Sequence of chain 1.L:
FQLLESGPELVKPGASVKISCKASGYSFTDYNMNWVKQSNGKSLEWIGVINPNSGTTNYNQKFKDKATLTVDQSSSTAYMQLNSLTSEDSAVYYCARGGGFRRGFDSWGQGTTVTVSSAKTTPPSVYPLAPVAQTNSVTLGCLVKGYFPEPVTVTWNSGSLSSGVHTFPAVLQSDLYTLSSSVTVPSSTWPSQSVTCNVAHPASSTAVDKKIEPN

This protein binds this small molecule.
Small molecule (SMILES): COc1cc(S(=O)(=O)O)c2ccc3c(S(=O)(=O)O)cc(S(=O)(=O)O)c4ccc1c2c43

Binding-site contacts:
Ligand atom OAJ contacts residue TYR31 of chain 1.G at 2.6 Å (h-bond).
Ligand atom SBD contacts residue HIS33 of chain 1.G at 3.7 Å.
Ligand atom OBF contacts residue TRP90 of chain 1.G at 3.5 Å.
Ligand atom OAK contacts residue ASN59 of chain 1.L at 3.1 Å (h-bond).
Ligand atom CAN contacts residue TRP90 of chain 1.G at 3.7 Å (hydrophobic).
Ligand atom OAB contacts residue GLY100 of chain 1.L at 3.2 Å (h-bond).
Ligand atom OAD contacts residue ARG103 of chain 1.L at 3.6 Å (salt-bridge).
Ligand atom OAD contacts residue GLY101 of chain 1.L at 3.1 Å (h-bond).
Ligand atom CAY contacts residue TRP90 of chain 1.G at 3.3 Å (hydrophobic).
Ligand atom CAW contacts residue TRP90 of chain 1.G at 3.4 Å (hydrophobic).
Ligand atom CAS contacts residue TRP90 of chain 1.G at 3.8 Å (hydrophobic).
Ligand atom CAU contacts residue TRP90 of chain 1.G at 3.7 Å (hydrophobic).
Ligand atom CAR contacts residue TRP90 of chain 1.G at 3.0 Å (hydrophobic).
Ligand atom OAB contacts residue GLY101 of chain 1.L at 2.7 Å (h-bond).
Ligand atom CAV contacts residue TRP90 of chain 1.G at 3.3 Å (hydrophobic).
Ligand atom CAO contacts residue TRP90 of chain 1.G at 3.5 Å (hydrophobic).
Ligand atom CAX contacts residue TRP90 of chain 1.G at 3.4 Å (hydrophobic).
Ligand atom CBB contacts residue TRP90 of chain 1.G at 3.4 Å (hydrophobic).
Ligand atom OAI contacts residue ASN33 of chain 1.L at 2.7 Å (h-bond).
Ligand atom OAA contacts residue GLY99 of chain 1.L at 3.3 Å.
Ligand atom CAM contacts residue GLY101 of chain 1.L at 3.5 Å.
Ligand atom OAB contacts residue GLY99 of chain 1.L at 3.0 Å.
Ligand atom SBD contacts residue TYR31 of chain 1.G at 3.7 Å.
Ligand atom CAZ contacts residue TRP90 of chain 1.G at 3.4 Å (hydrophobic).
Ligand atom OAD contacts residue HIS33 of chain 1.G at 3.4 Å (h-bond).
Ligand atom OAD contacts residue ARG104 of chain 1.L at 3.4 Å (salt-bridge).
Ligand atom OAE contacts residue ASN59 of chain 1.L at 3.7 Å.
Ligand atom OAE contacts residue ASN93 of chain 1.G at 3.1 Å (h-bond).
Ligand atom OAC contacts residue TRP90 of chain 1.G at 3.7 Å.
Ligand atom SBD contacts residue ARG103 of chain 1.L at 3.7 Å.
Ligand atom OAJ contacts residue ARG103 of chain 1.L at 2.7 Å (salt-bridge).
Ligand atom OAJ contacts residue PHE102 of chain 1.L at 3.5 Å.
Ligand atom OAC contacts residue TYR31 of chain 1.G at 3.6 Å.
Ligand atom OAD contacts residue GLY105 of chain 1.L at 2.8 Å (h-bond).
Ligand atom CAP contacts residue TRP90 of chain 1.G at 3.5 Å (hydrophobic).
Ligand atom OAA contacts residue ASN35 of chain 1.L at 3.2 Å (h-bond).
Ligand atom CBA contacts residue TRP90 of chain 1.G at 3.4 Å (hydrophobic).
Ligand atom OAC contacts residue HIS33 of chain 1.G at 3.2 Å (h-bond).
Ligand atom SBC contacts residue GLY99 of chain 1.L at 3.7 Å.
Ligand atom CAQ contacts residue TRP90 of chain 1.G at 3.5 Å (hydrophobic).

Sequence of chain 1.G:
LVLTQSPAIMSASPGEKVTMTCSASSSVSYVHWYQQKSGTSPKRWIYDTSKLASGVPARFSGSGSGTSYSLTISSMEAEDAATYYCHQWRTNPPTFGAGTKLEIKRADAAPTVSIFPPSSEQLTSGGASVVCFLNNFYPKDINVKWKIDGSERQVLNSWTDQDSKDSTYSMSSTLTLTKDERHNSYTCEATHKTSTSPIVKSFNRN